Sequence of chain 1.B:
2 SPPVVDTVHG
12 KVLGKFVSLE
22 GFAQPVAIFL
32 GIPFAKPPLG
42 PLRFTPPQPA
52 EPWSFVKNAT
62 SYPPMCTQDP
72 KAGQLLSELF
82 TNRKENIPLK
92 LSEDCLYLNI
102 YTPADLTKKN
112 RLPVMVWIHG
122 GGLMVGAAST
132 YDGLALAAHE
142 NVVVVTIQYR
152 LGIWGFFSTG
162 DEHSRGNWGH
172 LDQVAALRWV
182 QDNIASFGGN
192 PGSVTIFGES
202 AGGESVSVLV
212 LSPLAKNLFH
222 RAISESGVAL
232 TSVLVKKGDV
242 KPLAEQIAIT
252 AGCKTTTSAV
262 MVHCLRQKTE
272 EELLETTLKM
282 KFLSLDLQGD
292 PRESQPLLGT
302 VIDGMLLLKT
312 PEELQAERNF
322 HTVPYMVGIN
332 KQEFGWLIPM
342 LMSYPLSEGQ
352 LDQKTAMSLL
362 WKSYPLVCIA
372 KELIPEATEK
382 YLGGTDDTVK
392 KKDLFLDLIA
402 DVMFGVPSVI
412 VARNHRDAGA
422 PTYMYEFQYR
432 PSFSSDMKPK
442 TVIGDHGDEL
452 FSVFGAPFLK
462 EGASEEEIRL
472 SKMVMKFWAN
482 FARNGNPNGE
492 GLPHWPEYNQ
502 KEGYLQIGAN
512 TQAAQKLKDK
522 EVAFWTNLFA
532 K

A small-molecule ligand and the protein it binds are described below.
Small molecule (SMILES): OC[C@H]1O[C@@](CO)(O[C@H]2O[C@H](CO)[C@@H](O)[C@H](O)[C@H]2O)[C@@H](O)[C@@H]1O

Binding-site contacts:
Ligand atom C3 contacts residue TRP337 of chain 1.B at 4.4 Å (hydrophobic).
Ligand atom C2 contacts residue LYS393 of chain 1.B at 3.9 Å.
Ligand atom O5 contacts residue LEU347 of chain 1.B at 2.9 Å (h-bond).
Ligand atom C6 contacts residue SER348 of chain 1.B at 3.7 Å.
Ligand atom O3 contacts residue PRO440 of chain 1.B at 4.4 Å.
Ligand atom C5 contacts residue SER348 of chain 1.B at 4.0 Å.
Ligand atom C2 contacts residue LEU347 of chain 1.B at 4.3 Å (hydrophobic).
Ligand atom C4 contacts residue TRP337 of chain 1.B at 4.1 Å (hydrophobic).
Ligand atom O3 contacts residue TRP337 of chain 1.B at 4.1 Å.
Ligand atom O1 contacts residue SER348 of chain 1.B at 3.7 Å.
Ligand atom C1 contacts residue SER348 of chain 1.B at 4.0 Å.
Ligand atom C3 contacts residue GLY336 of chain 1.B at 3.8 Å.
Ligand atom C2 contacts residue SER348 of chain 1.B at 4.4 Å.
Ligand atom O3 contacts residue GLY336 of chain 1.B at 2.5 Å (h-bond).
Ligand atom O4 contacts residue PRO340 of chain 1.B at 4.0 Å.
Ligand atom C1 contacts residue GLY350 of chain 1.B at 3.7 Å.
Ligand atom O5 contacts residue SER348 of chain 1.B at 3.5 Å (h-bond).
Ligand atom O4 contacts residue GLY336 of chain 1.B at 3.8 Å.
Ligand atom O2 contacts residue LYS393 of chain 1.B at 2.6 Å (salt-bridge).
Ligand atom O3 contacts residue PRO440 of chain 1.B at 4.4 Å.
Ligand atom C6 contacts residue MET341 of chain 1.B at 4.1 Å (hydrophobic).
Ligand atom C2 contacts residue LEU347 of chain 1.B at 3.8 Å (hydrophobic).
Ligand atom O4 contacts residue MET341 of chain 1.B at 4.3 Å.
Ligand atom C6 contacts residue LEU347 of chain 1.B at 3.9 Å (hydrophobic).
Ligand atom C6 contacts residue PRO340 of chain 1.B at 4.5 Å (hydrophobic).
Ligand atom O6 contacts residue MET341 of chain 1.B at 3.4 Å.
Ligand atom O3 contacts residue LEU397 of chain 1.B at 3.9 Å.
Ligand atom O1 contacts residue GLY350 of chain 1.B at 4.4 Å.
Ligand atom C4 contacts residue GLY336 of chain 1.B at 4.2 Å.
Ligand atom C5 contacts residue LEU347 of chain 1.B at 4.5 Å (hydrophobic).
Ligand atom C1 contacts residue LEU347 of chain 1.B at 4.1 Å (hydrophobic).
Ligand atom C4 contacts residue PRO340 of chain 1.B at 4.2 Å (hydrophobic).
Ligand atom O6 contacts residue TRP337 of chain 1.B at 4.3 Å.
Ligand atom O4 contacts residue TRP337 of chain 1.B at 2.9 Å.
Ligand atom O2 contacts residue LEU347 of chain 1.B at 4.0 Å.
Ligand atom O5 contacts residue LEU347 of chain 1.B at 3.1 Å (h-bond).
Ligand atom C5 contacts residue LEU347 of chain 1.B at 4.0 Å (hydrophobic).
Ligand atom C1 contacts residue LEU347 of chain 1.B at 3.2 Å (hydrophobic).